Sequence of chain 1.C:
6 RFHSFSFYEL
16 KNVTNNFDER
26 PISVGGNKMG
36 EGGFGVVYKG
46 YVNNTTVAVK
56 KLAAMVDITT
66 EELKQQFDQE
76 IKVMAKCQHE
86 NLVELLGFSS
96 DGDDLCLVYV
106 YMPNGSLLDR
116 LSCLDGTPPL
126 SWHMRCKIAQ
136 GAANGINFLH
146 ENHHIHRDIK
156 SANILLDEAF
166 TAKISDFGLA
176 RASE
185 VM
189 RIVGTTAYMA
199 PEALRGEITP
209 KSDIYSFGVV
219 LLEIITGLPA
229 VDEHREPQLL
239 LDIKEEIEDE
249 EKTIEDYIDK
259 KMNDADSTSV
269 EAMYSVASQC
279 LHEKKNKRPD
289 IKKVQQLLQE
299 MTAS

Binding-site contacts:
Ligand atom F contacts residue MET34 of chain 1.C at 3.6 Å.
Ligand atom C10 contacts residue ALA53 of chain 1.C at 3.6 Å (hydrophobic).
Ligand atom N6 contacts residue GLY110 of chain 1.C at 3.5 Å.
Ligand atom C11 contacts residue LEU160 of chain 1.C at 3.4 Å (hydrophobic).
Ligand atom C1 contacts residue TYR104 of chain 1.C at 3.6 Å (hydrophobic).
Ligand atom C11 contacts residue ALA53 of chain 1.C at 3.5 Å (hydrophobic).
Ligand atom O contacts residue TYR106 of chain 1.C at 3.7 Å.
Ligand atom C9 contacts residue ALA157 of chain 1.C at 3.3 Å (hydrophobic).
Ligand atom C10 contacts residue VAL105 of chain 1.C at 3.3 Å (hydrophobic).
Ligand atom C contacts residue LEU160 of chain 1.C at 3.1 Å (hydrophobic).
Ligand atom C2 contacts residue ASP171 of chain 1.C at 3.6 Å.
Ligand atom C6 contacts residue GLY37 of chain 1.C at 3.7 Å.
Ligand atom N3 contacts residue ALA157 of chain 1.C at 2.8 Å (h-bond).
Ligand atom N2 contacts residue ASP171 of chain 1.C at 3.0 Å (salt-bridge).
Ligand atom C5 contacts residue VAL42 of chain 1.C at 3.5 Å (hydrophobic).
Ligand atom C9 contacts residue ASP171 of chain 1.C at 3.7 Å.
Ligand atom C3 contacts residue LEU160 of chain 1.C at 3.7 Å (hydrophobic).
Ligand atom N7 contacts residue GLY110 of chain 1.C at 3.5 Å.
Ligand atom C6 contacts residue GLU36 of chain 1.C at 3.6 Å.
Ligand atom N1 contacts residue LEU160 of chain 1.C at 3.4 Å.
Ligand atom C17 contacts residue MET34 of chain 1.C at 3.6 Å (hydrophobic).
Ligand atom N4 contacts residue VAL88 of chain 1.C at 3.7 Å.
Ligand atom O contacts residue MET107 of chain 1.C at 2.8 Å (h-bond).
Ligand atom C8 contacts residue ALA157 of chain 1.C at 3.4 Å (hydrophobic).
Ligand atom C3 contacts residue ASP171 of chain 1.C at 3.8 Å.
Ligand atom C10 contacts residue MET107 of chain 1.C at 3.7 Å (hydrophobic).
Ligand atom N7 contacts residue MET107 of chain 1.C at 3.5 Å (h-bond).
Ligand atom C12 contacts residue ALA53 of chain 1.C at 3.6 Å (hydrophobic).
Ligand atom N4 contacts residue TYR104 of chain 1.C at 3.2 Å.
Ligand atom N3 contacts residue ASN158 of chain 1.C at 3.1 Å (h-bond).
Ligand atom C17 contacts residue MET107 of chain 1.C at 3.0 Å (hydrophobic).
Ligand atom C4 contacts residue VAL42 of chain 1.C at 3.7 Å (hydrophobic).
Ligand atom O contacts residue ALA53 of chain 1.C at 3.5 Å.
Ligand atom N3 contacts residue ASP171 of chain 1.C at 2.7 Å (salt-bridge).
Ligand atom N contacts residue LEU160 of chain 1.C at 3.3 Å.
Ligand atom N7 contacts residue MET34 of chain 1.C at 3.5 Å (h-bond).
Ligand atom N1 contacts residue TYR104 of chain 1.C at 3.7 Å.
Ligand atom F2 contacts residue GLY35 of chain 1.C at 3.6 Å.
Ligand atom N6 contacts residue MET34 of chain 1.C at 3.6 Å.
Ligand atom C16 contacts residue MET107 of chain 1.C at 3.6 Å (hydrophobic).

A small-molecule ligand and the protein it binds are described below.
Small molecule (SMILES): Cn1cc(NC(=O)c2cnn3ccc(N[C@@H]4CCCC[C@@H]4N)nc23)c(C(F)(F)F)n1